A protein and the small-molecule ligand that binds it are described below.
Small molecule (SMILES): Cc1c(O)cccc1C(=O)N[C@H](C(=O)N[C@@H](CO)C(=O)N[C@H](CCS(C)(=O)=O)Cc1ccc(CN)cc1)C(C)C

Sequence of chain 1.Z:
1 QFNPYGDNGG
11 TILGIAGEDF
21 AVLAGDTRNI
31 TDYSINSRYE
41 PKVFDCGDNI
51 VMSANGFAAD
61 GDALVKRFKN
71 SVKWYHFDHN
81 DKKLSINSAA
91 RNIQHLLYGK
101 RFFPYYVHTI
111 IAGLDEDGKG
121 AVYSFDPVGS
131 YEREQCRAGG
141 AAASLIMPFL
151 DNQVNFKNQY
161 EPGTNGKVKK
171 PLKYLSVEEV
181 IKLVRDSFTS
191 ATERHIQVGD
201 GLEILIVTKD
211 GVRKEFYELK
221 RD

Sequence of chain 1.Y:
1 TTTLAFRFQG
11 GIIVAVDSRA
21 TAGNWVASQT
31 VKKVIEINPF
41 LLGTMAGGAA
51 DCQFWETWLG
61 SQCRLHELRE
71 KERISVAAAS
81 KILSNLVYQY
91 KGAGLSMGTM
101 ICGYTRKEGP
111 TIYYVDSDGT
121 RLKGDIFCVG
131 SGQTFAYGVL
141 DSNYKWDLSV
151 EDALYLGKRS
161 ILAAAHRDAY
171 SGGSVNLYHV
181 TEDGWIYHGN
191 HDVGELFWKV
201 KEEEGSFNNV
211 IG

Binding-site contacts:
Ligand atom C4 contacts residue ASP126 of chain 1.Z at 3.7 Å.
Ligand atom C13 contacts residue ASP126 of chain 1.Z at 3.4 Å.
Ligand atom N20 contacts residue THR1 of chain 1.Y at 3.6 Å (h-bond).
Ligand atom C1 contacts residue VAL128 of chain 1.Z at 3.6 Å (hydrophobic).
Ligand atom O38 contacts residue THR1 of chain 1.Y at 3.7 Å.
Ligand atom O33 contacts residue THR21 of chain 1.Y at 3.2 Å (h-bond).
Ligand atom C28 contacts residue MET45 of chain 1.Y at 3.5 Å (hydrophobic).
Ligand atom O16 contacts residue ALA49 of chain 1.Y at 3.1 Å.
Ligand atom N31 contacts residue GLU132 of chain 1.Z at 3.7 Å.
Ligand atom C30 contacts residue VAL31 of chain 1.Y at 3.6 Å (hydrophobic).
Ligand atom C14 contacts residue ASP126 of chain 1.Z at 3.4 Å.
Ligand atom C6 contacts residue VAL128 of chain 1.Z at 3.5 Å (hydrophobic).
Ligand atom N31 contacts residue VAL31 of chain 1.Y at 3.5 Å.
Ligand atom C39 contacts residue GLY47 of chain 1.Y at 3.4 Å.
Ligand atom C18 contacts residue THR21 of chain 1.Y at 3.7 Å.
Ligand atom N20 contacts residue GLY47 of chain 1.Y at 2.8 Å (h-bond).
Ligand atom C22 contacts residue MET45 of chain 1.Y at 3.7 Å (hydrophobic).
Ligand atom N31 contacts residue SER130 of chain 1.Z at 3.3 Å (h-bond).
Ligand atom O8 contacts residue PRO127 of chain 1.Z at 3.5 Å.
Ligand atom C15 contacts residue THR21 of chain 1.Y at 3.7 Å.
Ligand atom O33 contacts residue ALA20 of chain 1.Y at 3.5 Å.
Ligand atom C23 contacts residue LYS33 of chain 1.Y at 3.2 Å.
Ligand atom C35 contacts residue THR1 of chain 1.Y at 2.3 Å.
Ligand atom S36 contacts residue THR1 of chain 1.Y at 3.7 Å.
Ligand atom C27 contacts residue VAL31 of chain 1.Y at 3.6 Å (hydrophobic).
Ligand atom C26 contacts residue VAL31 of chain 1.Y at 3.3 Å (hydrophobic).
Ligand atom C21 contacts residue THR1 of chain 1.Y at 2.4 Å.
Ligand atom C13 contacts residue ALA49 of chain 1.Y at 3.6 Å (hydrophobic).
Ligand atom N10 contacts residue ASP126 of chain 1.Z at 3.1 Å (salt-bridge).
Ligand atom C29 contacts residue MET45 of chain 1.Y at 3.4 Å (hydrophobic).
Ligand atom C19 contacts residue GLY47 of chain 1.Y at 3.3 Å.
Ligand atom N17 contacts residue THR21 of chain 1.Y at 2.8 Å (h-bond).
Ligand atom O37 contacts residue GLY47 of chain 1.Y at 3.2 Å (h-bond).
Ligand atom C25 contacts residue LYS33 of chain 1.Y at 3.6 Å.
Ligand atom C11 contacts residue THR21 of chain 1.Y at 3.6 Å.
Ligand atom C18 contacts residue GLY47 of chain 1.Y at 3.3 Å.
Ligand atom C23 contacts residue THR1 of chain 1.Y at 1.3 Å.
Ligand atom C40 contacts residue GLY47 of chain 1.Y at 3.3 Å.
Ligand atom C22 contacts residue THR1 of chain 1.Y at 2.7 Å.
Ligand atom O38 contacts residue SER131 of chain 1.Y at 3.5 Å (h-bond).